A protein and the small-molecule ligand that binds it are described below.
Small molecule (SMILES): COc1ccccc1-c1noc(C)c1C(=O)N1CCN(c2cc(NC(=O)c3ccco3)c([N+](=O)[O-])cc2Cl)CC1

Sequence of chain 1.A:
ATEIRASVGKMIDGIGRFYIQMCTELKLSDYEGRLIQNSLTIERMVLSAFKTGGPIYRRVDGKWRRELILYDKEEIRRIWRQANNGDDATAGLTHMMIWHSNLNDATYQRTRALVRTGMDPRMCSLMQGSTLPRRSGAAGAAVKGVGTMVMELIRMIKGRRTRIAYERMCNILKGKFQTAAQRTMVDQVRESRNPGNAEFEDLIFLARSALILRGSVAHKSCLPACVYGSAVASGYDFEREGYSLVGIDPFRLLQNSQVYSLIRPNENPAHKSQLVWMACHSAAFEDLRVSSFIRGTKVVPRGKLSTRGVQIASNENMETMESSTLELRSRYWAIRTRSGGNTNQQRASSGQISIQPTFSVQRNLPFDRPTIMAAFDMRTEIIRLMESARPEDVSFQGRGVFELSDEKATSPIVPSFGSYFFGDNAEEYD

Binding-site contacts:
Ligand atom C12 contacts residue ASN302 of chain 1.A at 3.6 Å.
Ligand atom N32 contacts residue ASP295 of chain 1.A at 3.5 Å (salt-bridge).
Ligand atom C18 contacts residue ARG298 of chain 1.A at 3.0 Å.
Ligand atom O36 contacts residue TYR289 of chain 1.A at 3.7 Å.
Ligand atom C16 contacts residue TYR282 of chain 1.A at 3.7 Å (hydrophobic).
Ligand atom C23 contacts residue TYR282 of chain 1.A at 3.8 Å (hydrophobic).
Ligand atom O37 contacts residue ASP295 of chain 1.A at 3.8 Å.
Ligand atom C21 contacts residue ARG298 of chain 1.A at 2.9 Å.
Ligand atom N29 contacts residue ASN302 of chain 1.A at 3.3 Å (h-bond).
Ligand atom O37 contacts residue ARG298 of chain 1.A at 3.9 Å.
Ligand atom C24 contacts residue ASN302 of chain 1.A at 3.3 Å.
Ligand atom N31 contacts residue ARG298 of chain 1.A at 3.7 Å.
Ligand atom C12 contacts residue TYR282 of chain 1.A at 3.8 Å (hydrophobic).
Ligand atom C6 contacts residue ARG298 of chain 1.A at 3.0 Å.
Ligand atom O33 contacts residue LEU299 of chain 1.A at 3.5 Å.
Ligand atom C1 contacts residue TYR282 of chain 1.A at 3.4 Å (hydrophobic).
Ligand atom O36 contacts residue ASP295 of chain 1.A at 3.1 Å (salt-bridge).
Ligand atom C22 contacts residue ASN302 of chain 1.A at 3.0 Å.
Ligand atom C8 contacts residue LEU299 of chain 1.A at 3.7 Å (hydrophobic).
Ligand atom C8 contacts residue TYR282 of chain 1.A at 3.6 Å (hydrophobic).
Ligand atom O33 contacts residue TYR289 of chain 1.A at 3.0 Å.
Ligand atom C9 contacts residue ASP295 of chain 1.A at 3.6 Å.
Ligand atom C9 contacts residue ILE294 of chain 1.A at 3.1 Å (hydrophobic).
Ligand atom N31 contacts residue TYR282 of chain 1.A at 3.4 Å (h-bond).
Ligand atom O35 contacts residue ARG298 of chain 1.A at 2.5 Å (salt-bridge).
Ligand atom N32 contacts residue LEU299 of chain 1.A at 3.9 Å.
Ligand atom N32 contacts residue TYR282 of chain 1.A at 3.4 Å (h-bond).
Ligand atom CL4 contacts residue ASN302 of chain 1.A at 3.7 Å.
Ligand atom C7 contacts residue TYR282 of chain 1.A at 3.8 Å (hydrophobic).
Ligand atom C2 contacts residue TYR282 of chain 1.A at 3.5 Å (hydrophobic).
Ligand atom O33 contacts residue TYR282 of chain 1.A at 3.6 Å.
Ligand atom O33 contacts residue PHE284 of chain 1.A at 3.2 Å.
Ligand atom N32 contacts residue TYR289 of chain 1.A at 3.8 Å.
Ligand atom CL4 contacts residue LEU299 of chain 1.A at 3.9 Å.
Ligand atom C3 contacts residue ILE294 of chain 1.A at 3.4 Å (hydrophobic).
Ligand atom C13 contacts residue TYR282 of chain 1.A at 3.2 Å (hydrophobic).
Ligand atom C14 contacts residue TYR282 of chain 1.A at 3.3 Å (hydrophobic).
Ligand atom O37 contacts residue ILE294 of chain 1.A at 3.8 Å.
Ligand atom O36 contacts residue TYR282 of chain 1.A at 3.6 Å.
Ligand atom C2 contacts residue GLU287 of chain 1.A at 3.6 Å.